Binding-site contacts:
Ligand atom N2 contacts residue THR33 of chain 1.B at 4.2 Å.
Ligand atom N2 contacts residue ASN31 of chain 1.B at 2.9 Å (h-bond).
Ligand atom C8 contacts residue SER32 of chain 1.B at 3.3 Å.
Ligand atom C8 contacts residue ASN31 of chain 1.B at 4.2 Å.
Ligand atom C2 contacts residue ASN31 of chain 1.B at 2.5 Å.
Ligand atom C4 contacts residue ASN31 of chain 1.B at 4.2 Å.
Ligand atom C7 contacts residue ASN31 of chain 1.B at 3.2 Å.
Ligand atom C7 contacts residue SER32 of chain 1.B at 3.9 Å.
Ligand atom C5 contacts residue ASN31 of chain 1.B at 3.7 Å.
Ligand atom N2 contacts residue SER32 of chain 1.B at 4.5 Å.
Ligand atom O7 contacts residue SER32 of chain 1.B at 4.3 Å.
Ligand atom C1 contacts residue THR33 of chain 1.B at 4.3 Å.
Ligand atom C1 contacts residue ASN31 of chain 1.B at 1.4 Å.
Ligand atom C8 contacts residue VAL30 of chain 1.B at 4.5 Å (hydrophobic).
Ligand atom O5 contacts residue ASN31 of chain 1.B at 2.4 Å (h-bond).
Ligand atom C3 contacts residue ASN31 of chain 1.B at 3.8 Å.
Ligand atom O7 contacts residue ASN31 of chain 1.B at 3.1 Å (h-bond).

The protein below binds the small molecule below.
Small molecule (SMILES): CC(=O)N[C@@H]1[C@@H](O)[C@H](O)[C@@H](CO)O[C@H]1O

Sequence of chain 1.B:
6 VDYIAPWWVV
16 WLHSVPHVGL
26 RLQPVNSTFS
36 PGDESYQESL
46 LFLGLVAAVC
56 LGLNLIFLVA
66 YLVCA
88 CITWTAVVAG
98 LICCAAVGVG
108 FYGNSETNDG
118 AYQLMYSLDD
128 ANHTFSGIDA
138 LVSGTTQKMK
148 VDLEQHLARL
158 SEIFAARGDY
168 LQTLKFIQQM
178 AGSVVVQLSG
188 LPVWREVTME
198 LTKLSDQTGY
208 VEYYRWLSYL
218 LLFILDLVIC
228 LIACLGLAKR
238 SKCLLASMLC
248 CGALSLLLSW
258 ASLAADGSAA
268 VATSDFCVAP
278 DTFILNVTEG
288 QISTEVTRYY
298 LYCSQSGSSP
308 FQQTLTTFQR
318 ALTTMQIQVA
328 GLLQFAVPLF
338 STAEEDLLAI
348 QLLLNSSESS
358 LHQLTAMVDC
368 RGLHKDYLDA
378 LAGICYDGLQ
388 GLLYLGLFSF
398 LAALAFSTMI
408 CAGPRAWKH